Sequence of chain 1.C:
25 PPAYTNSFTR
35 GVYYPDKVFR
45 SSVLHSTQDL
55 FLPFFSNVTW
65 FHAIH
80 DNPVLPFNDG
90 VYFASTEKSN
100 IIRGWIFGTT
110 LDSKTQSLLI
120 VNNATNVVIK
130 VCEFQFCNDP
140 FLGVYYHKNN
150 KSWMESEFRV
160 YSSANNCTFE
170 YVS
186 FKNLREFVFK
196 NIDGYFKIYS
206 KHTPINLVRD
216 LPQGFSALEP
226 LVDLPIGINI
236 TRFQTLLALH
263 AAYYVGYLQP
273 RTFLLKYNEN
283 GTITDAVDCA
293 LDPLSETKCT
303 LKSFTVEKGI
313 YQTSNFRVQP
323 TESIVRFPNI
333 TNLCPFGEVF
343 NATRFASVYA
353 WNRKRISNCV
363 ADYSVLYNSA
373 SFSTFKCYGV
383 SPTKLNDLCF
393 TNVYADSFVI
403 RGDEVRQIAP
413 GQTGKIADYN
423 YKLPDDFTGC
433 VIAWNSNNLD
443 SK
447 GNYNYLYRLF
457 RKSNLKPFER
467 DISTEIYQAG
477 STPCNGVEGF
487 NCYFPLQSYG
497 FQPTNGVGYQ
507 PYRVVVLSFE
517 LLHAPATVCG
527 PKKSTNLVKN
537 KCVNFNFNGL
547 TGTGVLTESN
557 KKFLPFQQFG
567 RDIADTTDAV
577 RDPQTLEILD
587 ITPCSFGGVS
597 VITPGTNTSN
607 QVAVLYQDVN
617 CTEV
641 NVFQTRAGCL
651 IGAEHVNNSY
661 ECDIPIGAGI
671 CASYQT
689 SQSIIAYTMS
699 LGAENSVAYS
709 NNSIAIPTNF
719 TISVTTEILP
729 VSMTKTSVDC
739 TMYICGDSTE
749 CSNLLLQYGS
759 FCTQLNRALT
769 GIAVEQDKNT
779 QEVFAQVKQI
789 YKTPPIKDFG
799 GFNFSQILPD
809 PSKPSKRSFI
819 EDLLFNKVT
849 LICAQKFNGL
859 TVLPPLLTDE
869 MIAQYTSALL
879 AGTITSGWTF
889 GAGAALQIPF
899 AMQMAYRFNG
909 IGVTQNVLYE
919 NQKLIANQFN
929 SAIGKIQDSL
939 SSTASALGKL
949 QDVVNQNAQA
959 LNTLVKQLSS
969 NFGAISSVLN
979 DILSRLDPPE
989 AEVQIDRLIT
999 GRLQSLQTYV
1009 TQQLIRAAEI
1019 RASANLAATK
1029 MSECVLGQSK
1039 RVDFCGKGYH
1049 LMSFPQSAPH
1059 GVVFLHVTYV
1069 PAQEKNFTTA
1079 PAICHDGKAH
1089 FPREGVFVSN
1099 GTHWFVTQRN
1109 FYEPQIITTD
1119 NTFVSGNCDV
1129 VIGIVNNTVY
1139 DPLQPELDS

The protein below binds the small molecule below.
Small molecule (SMILES): CC(=O)N[C@@H]1[C@@H](O)[C@H](O)[C@@H](CO)O[C@H]1O

Binding-site contacts:
Ligand atom C1 contacts residue ASN343 of chain 1.C at 1.4 Å.
Ligand atom O3 contacts residue ASN370 of chain 1.C at 2.8 Å (h-bond).
Ligand atom C8 contacts residue LEU368 of chain 1.C at 3.3 Å (hydrophobic).
Ligand atom O7 contacts residue VAL367 of chain 1.C at 4.5 Å.
Ligand atom C7 contacts residue GLY339 of chain 1.C at 3.5 Å.
Ligand atom C3 contacts residue SER371 of chain 1.C at 3.7 Å.
Ligand atom C4 contacts residue SER371 of chain 1.C at 4.0 Å.
Ligand atom C7 contacts residue PHE342 of chain 1.C at 4.3 Å (hydrophobic).
Ligand atom C2 contacts residue ASN343 of chain 1.C at 2.5 Å.
Ligand atom C4 contacts residue ASN343 of chain 1.C at 4.2 Å.
Ligand atom C8 contacts residue VAL367 of chain 1.C at 4.4 Å (hydrophobic).
Ligand atom O4 contacts residue SER371 of chain 1.C at 3.4 Å.
Ligand atom O7 contacts residue GLY339 of chain 1.C at 2.9 Å.
Ligand atom C8 contacts residue ASN343 of chain 1.C at 4.2 Å.
Ligand atom C5 contacts residue SER371 of chain 1.C at 4.4 Å.
Ligand atom O5 contacts residue ASN343 of chain 1.C at 2.3 Å (h-bond).
Ligand atom O3 contacts residue SER371 of chain 1.C at 4.2 Å.
Ligand atom C7 contacts residue LEU368 of chain 1.C at 4.4 Å (hydrophobic).
Ligand atom C3 contacts residue ASN343 of chain 1.C at 3.8 Å.
Ligand atom O3 contacts residue VAL367 of chain 1.C at 2.8 Å (h-bond).
Ligand atom C7 contacts residue ASN343 of chain 1.C at 2.9 Å.
Ligand atom O7 contacts residue ASN343 of chain 1.C at 2.4 Å (h-bond).
Ligand atom N2 contacts residue ASN343 of chain 1.C at 3.0 Å (h-bond).
Ligand atom C3 contacts residue ASN370 of chain 1.C at 3.3 Å.
Ligand atom O4 contacts residue ASN370 of chain 1.C at 2.5 Å (h-bond).
Ligand atom C5 contacts residue ASN343 of chain 1.C at 3.6 Å.
Ligand atom C3 contacts residue VAL367 of chain 1.C at 4.0 Å (hydrophobic).
Ligand atom C8 contacts residue GLY339 of chain 1.C at 3.4 Å.
Ligand atom C4 contacts residue ASN370 of chain 1.C at 3.4 Å.
Ligand atom C7 contacts residue VAL367 of chain 1.C at 4.0 Å (hydrophobic).
Ligand atom C8 contacts residue PHE338 of chain 1.C at 3.8 Å (hydrophobic).
Ligand atom C2 contacts residue VAL367 of chain 1.C at 4.0 Å (hydrophobic).
Ligand atom N2 contacts residue VAL367 of chain 1.C at 3.7 Å.
Ligand atom C8 contacts residue PHE342 of chain 1.C at 3.3 Å (hydrophobic).
Ligand atom N2 contacts residue LEU368 of chain 1.C at 4.4 Å.